Sequence of chain 13.E:
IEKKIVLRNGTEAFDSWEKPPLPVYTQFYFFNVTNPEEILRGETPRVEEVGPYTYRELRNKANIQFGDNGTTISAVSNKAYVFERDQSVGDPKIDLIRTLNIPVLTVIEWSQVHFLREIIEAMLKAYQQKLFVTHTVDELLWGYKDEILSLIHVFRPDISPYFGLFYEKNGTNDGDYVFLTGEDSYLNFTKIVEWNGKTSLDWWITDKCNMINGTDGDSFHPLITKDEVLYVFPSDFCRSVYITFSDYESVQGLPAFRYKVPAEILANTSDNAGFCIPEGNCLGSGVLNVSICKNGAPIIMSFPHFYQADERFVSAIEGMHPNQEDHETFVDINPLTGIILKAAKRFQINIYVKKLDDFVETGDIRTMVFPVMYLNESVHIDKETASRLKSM

Binding-site contacts:
Ligand atom C8 contacts residue GLY296 of chain 13.E at 4.4 Å.
Ligand atom C5 contacts residue ASN280 of chain 13.E at 3.7 Å.
Ligand atom C8 contacts residue ARG324 of chain 13.E at 4.2 Å.
Ligand atom O5 contacts residue ASN280 of chain 13.E at 2.4 Å (h-bond).
Ligand atom C2 contacts residue ASN280 of chain 13.E at 2.5 Å.
Ligand atom N2 contacts residue ASN280 of chain 13.E at 2.9 Å (h-bond).
Ligand atom O7 contacts residue ASN280 of chain 13.E at 4.4 Å.
Ligand atom C4 contacts residue ASN280 of chain 13.E at 4.2 Å.
Ligand atom C1 contacts residue ASN280 of chain 13.E at 1.4 Å.
Ligand atom C7 contacts residue ASN280 of chain 13.E at 3.9 Å.
Ligand atom C3 contacts residue ASN280 of chain 13.E at 3.8 Å.

A small-molecule ligand and the protein it binds are described below.
Small molecule (SMILES): CC(=O)N[C@H]1[C@H](O[C@H]2[C@H](O)[C@@H](NC(C)=O)CO[C@@H]2CO)O[C@H](CO)[C@@H](O)[C@@H]1O